Sequence of chain 33.E:
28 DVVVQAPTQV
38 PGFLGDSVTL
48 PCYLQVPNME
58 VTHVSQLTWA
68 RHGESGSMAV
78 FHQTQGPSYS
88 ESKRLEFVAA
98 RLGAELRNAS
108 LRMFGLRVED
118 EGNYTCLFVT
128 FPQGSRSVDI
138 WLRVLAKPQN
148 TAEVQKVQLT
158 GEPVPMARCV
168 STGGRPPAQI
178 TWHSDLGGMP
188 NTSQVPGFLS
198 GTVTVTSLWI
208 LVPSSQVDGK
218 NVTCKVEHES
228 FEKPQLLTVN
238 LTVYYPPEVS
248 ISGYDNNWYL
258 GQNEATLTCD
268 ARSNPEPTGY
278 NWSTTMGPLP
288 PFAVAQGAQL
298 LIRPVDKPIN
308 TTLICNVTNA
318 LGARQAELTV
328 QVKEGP

Binding-site contacts:
Ligand atom C6 contacts residue THR315 of chain 33.E at 3.8 Å.
Ligand atom C4 contacts residue ASN313 of chain 33.E at 4.2 Å.
Ligand atom N2 contacts residue GLN322 of chain 33.E at 4.5 Å.
Ligand atom O5 contacts residue ASN313 of chain 33.E at 2.3 Å (h-bond).
Ligand atom C3 contacts residue ASN313 of chain 33.E at 3.8 Å.
Ligand atom C1 contacts residue ASN313 of chain 33.E at 1.4 Å.
Ligand atom C2 contacts residue ASN313 of chain 33.E at 2.4 Å.
Ligand atom O7 contacts residue GLN322 of chain 33.E at 4.4 Å.
Ligand atom C8 contacts residue GLN322 of chain 33.E at 3.2 Å.
Ligand atom N2 contacts residue ASN313 of chain 33.E at 3.0 Å (h-bond).
Ligand atom C5 contacts residue THR315 of chain 33.E at 4.0 Å.
Ligand atom O5 contacts residue THR315 of chain 33.E at 3.9 Å.
Ligand atom C5 contacts residue ASN313 of chain 33.E at 3.6 Å.
Ligand atom O7 contacts residue ASN313 of chain 33.E at 3.6 Å.
Ligand atom C7 contacts residue ASN313 of chain 33.E at 3.5 Å.
Ligand atom C7 contacts residue GLN322 of chain 33.E at 3.9 Å.

A protein and the small-molecule ligand that binds it are described below.
Small molecule (SMILES): CC(=O)N[C@@H]1[C@@H](O)[C@H](O)[C@@H](CO)O[C@H]1O